Sequence of chain 1.H:
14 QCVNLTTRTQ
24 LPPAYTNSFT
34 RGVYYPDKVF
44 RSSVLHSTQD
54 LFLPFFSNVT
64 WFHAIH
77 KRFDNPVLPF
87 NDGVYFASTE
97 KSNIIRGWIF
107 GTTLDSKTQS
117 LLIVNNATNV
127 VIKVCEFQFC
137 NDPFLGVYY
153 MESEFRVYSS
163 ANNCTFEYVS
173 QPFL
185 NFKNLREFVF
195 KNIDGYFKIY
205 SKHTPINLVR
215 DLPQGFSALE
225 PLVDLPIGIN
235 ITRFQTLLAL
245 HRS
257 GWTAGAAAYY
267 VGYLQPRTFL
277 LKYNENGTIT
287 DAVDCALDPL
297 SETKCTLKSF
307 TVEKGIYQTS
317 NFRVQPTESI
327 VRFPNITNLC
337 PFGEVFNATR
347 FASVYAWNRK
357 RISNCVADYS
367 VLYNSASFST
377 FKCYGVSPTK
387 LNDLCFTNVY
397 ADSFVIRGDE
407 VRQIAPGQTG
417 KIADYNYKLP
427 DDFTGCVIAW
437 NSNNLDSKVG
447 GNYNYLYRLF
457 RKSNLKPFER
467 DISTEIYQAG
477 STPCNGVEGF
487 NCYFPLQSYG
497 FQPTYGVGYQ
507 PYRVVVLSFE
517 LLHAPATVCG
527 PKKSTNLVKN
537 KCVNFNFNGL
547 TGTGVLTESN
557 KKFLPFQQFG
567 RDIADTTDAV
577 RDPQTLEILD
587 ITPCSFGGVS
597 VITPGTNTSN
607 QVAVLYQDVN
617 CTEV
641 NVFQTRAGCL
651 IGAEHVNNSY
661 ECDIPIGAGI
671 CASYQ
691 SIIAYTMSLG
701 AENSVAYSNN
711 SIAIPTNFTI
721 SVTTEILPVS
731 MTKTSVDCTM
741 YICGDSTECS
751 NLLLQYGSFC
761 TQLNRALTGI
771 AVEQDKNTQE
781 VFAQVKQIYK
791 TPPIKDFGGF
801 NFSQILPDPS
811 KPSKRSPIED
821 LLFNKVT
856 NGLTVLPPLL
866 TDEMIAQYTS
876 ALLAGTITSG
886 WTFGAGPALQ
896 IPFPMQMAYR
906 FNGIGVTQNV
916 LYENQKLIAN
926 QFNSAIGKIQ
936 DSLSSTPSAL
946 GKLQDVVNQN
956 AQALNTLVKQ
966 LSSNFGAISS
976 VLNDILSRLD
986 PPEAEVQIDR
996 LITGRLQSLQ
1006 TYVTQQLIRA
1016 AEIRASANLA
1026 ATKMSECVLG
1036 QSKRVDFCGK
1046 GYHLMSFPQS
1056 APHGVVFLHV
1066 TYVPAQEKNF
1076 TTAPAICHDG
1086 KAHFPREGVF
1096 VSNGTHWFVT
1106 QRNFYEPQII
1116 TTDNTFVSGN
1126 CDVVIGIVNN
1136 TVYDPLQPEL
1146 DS

A small-molecule ligand and the protein it binds are described below.
Small molecule (SMILES): CC(=O)N[C@@H]1[C@@H](O)[C@H](O)[C@@H](CO)O[C@H]1O

Binding-site contacts:
Ligand atom C3 contacts residue GLN580 of chain 1.H at 3.3 Å.
Ligand atom C1 contacts residue ASN331 of chain 1.H at 1.4 Å.
Ligand atom C7 contacts residue GLN580 of chain 1.H at 4.2 Å.
Ligand atom C7 contacts residue ASN331 of chain 1.H at 3.8 Å.
Ligand atom O5 contacts residue ASN331 of chain 1.H at 2.4 Å (h-bond).
Ligand atom N2 contacts residue PRO579 of chain 1.H at 4.2 Å.
Ligand atom N2 contacts residue GLN580 of chain 1.H at 3.1 Å (h-bond).
Ligand atom C5 contacts residue ASN331 of chain 1.H at 3.7 Å.
Ligand atom O5 contacts residue GLN580 of chain 1.H at 4.3 Å.
Ligand atom C8 contacts residue LEU582 of chain 1.H at 4.5 Å (hydrophobic).
Ligand atom N2 contacts residue ASN331 of chain 1.H at 2.9 Å (h-bond).
Ligand atom C2 contacts residue ASN331 of chain 1.H at 2.4 Å.
Ligand atom C5 contacts residue GLN580 of chain 1.H at 4.3 Å.
Ligand atom C2 contacts residue GLN580 of chain 1.H at 3.4 Å.
Ligand atom C4 contacts residue ASN331 of chain 1.H at 4.2 Å.
Ligand atom C3 contacts residue ASN331 of chain 1.H at 3.8 Å.
Ligand atom O7 contacts residue ASN331 of chain 1.H at 4.3 Å.
Ligand atom C4 contacts residue GLN580 of chain 1.H at 4.4 Å.
Ligand atom C8 contacts residue PRO579 of chain 1.H at 4.0 Å (hydrophobic).
Ligand atom C1 contacts residue GLN580 of chain 1.H at 3.3 Å.
Ligand atom O3 contacts residue GLN580 of chain 1.H at 4.2 Å.